Binding-site contacts:
Ligand atom C12 contacts residue VAL250 of chain 1.A at 4.4 Å (hydrophobic).
Ligand atom C6 contacts residue VAL76 of chain 1.A at 4.2 Å (hydrophobic).
Ligand atom C21 contacts residue LEU246 of chain 1.A at 4.5 Å (hydrophobic).
Ligand atom C12 contacts residue LEU97 of chain 1.A at 4.4 Å (hydrophobic).
Ligand atom C1 contacts residue VAL76 of chain 1.A at 4.5 Å (hydrophobic).
Ligand atom C2 contacts residue VAL76 of chain 1.A at 4.4 Å (hydrophobic).
Ligand atom C24 contacts residue LEU246 of chain 1.A at 4.3 Å (hydrophobic).
Ligand atom C4 contacts residue VAL76 of chain 1.A at 4.4 Å (hydrophobic).
Ligand atom C27 contacts residue THR73 of chain 1.A at 3.4 Å.
Ligand atom C3 contacts residue LEU246 of chain 1.A at 4.2 Å (hydrophobic).
Ligand atom C2 contacts residue LEU246 of chain 1.A at 3.8 Å (hydrophobic).
Ligand atom C33 contacts residue LYS98 of chain 1.A at 3.5 Å.
Ligand atom C33 contacts residue VAL250 of chain 1.A at 3.9 Å (hydrophobic).
Ligand atom C5 contacts residue VAL76 of chain 1.A at 4.5 Å (hydrophobic).
Ligand atom C27 contacts residue LEU246 of chain 1.A at 3.3 Å (hydrophobic).
Ligand atom C3 contacts residue VAL76 of chain 1.A at 4.2 Å (hydrophobic).

The protein below binds the small molecule below.
Small molecule (SMILES): C=CC(=O)c1ccc(CCCCCC)cc1

Sequence of chain 1.A:
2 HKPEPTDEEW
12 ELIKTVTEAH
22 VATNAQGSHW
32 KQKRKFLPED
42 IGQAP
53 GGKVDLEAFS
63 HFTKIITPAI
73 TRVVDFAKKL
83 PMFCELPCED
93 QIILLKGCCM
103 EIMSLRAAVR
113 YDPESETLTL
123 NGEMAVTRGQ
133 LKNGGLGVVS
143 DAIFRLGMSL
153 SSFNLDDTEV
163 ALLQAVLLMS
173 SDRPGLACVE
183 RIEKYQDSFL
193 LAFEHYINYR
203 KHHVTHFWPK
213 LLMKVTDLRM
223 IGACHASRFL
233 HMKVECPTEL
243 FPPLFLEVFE